Binding-site contacts:
Ligand atom O6 contacts residue LEU91 of chain 27.D at 4.0 Å.
Ligand atom C8 contacts residue ILE155 of chain 27.D at 3.7 Å (hydrophobic).
Ligand atom C7 contacts residue ASN87 of chain 27.D at 3.8 Å.
Ligand atom C6 contacts residue LEU151 of chain 27.D at 3.7 Å (hydrophobic).
Ligand atom N2 contacts residue ILE155 of chain 27.D at 4.1 Å.
Ligand atom C6 contacts residue LEU91 of chain 27.D at 4.2 Å (hydrophobic).
Ligand atom O4 contacts residue LEU151 of chain 27.D at 3.3 Å.
Ligand atom C7 contacts residue ILE155 of chain 27.D at 4.3 Å (hydrophobic).
Ligand atom C4 contacts residue ASN87 of chain 27.D at 4.2 Å.
Ligand atom C1 contacts residue SER89 of chain 27.D at 3.3 Å.
Ligand atom O7 contacts residue ASN87 of chain 27.D at 4.1 Å.
Ligand atom C5 contacts residue SER89 of chain 27.D at 3.3 Å.
Ligand atom O5 contacts residue SER89 of chain 27.D at 2.8 Å (h-bond).
Ligand atom C2 contacts residue ASN87 of chain 27.D at 2.4 Å.
Ligand atom N2 contacts residue ASN87 of chain 27.D at 2.9 Å (h-bond).
Ligand atom C3 contacts residue LEU151 of chain 27.D at 4.2 Å (hydrophobic).
Ligand atom O6 contacts residue SER89 of chain 27.D at 2.8 Å (h-bond).
Ligand atom C6 contacts residue SER89 of chain 27.D at 3.6 Å.
Ligand atom O6 contacts residue LEU151 of chain 27.D at 3.4 Å.
Ligand atom C3 contacts residue ASN87 of chain 27.D at 3.8 Å.
Ligand atom O5 contacts residue ASN87 of chain 27.D at 2.3 Å (h-bond).
Ligand atom C5 contacts residue ASN87 of chain 27.D at 3.7 Å.
Ligand atom C1 contacts residue ASN87 of chain 27.D at 1.4 Å.
Ligand atom C5 contacts residue LEU151 of chain 27.D at 3.8 Å (hydrophobic).
Ligand atom C4 contacts residue LEU151 of chain 27.D at 4.0 Å (hydrophobic).

Sequence of chain 27.D:
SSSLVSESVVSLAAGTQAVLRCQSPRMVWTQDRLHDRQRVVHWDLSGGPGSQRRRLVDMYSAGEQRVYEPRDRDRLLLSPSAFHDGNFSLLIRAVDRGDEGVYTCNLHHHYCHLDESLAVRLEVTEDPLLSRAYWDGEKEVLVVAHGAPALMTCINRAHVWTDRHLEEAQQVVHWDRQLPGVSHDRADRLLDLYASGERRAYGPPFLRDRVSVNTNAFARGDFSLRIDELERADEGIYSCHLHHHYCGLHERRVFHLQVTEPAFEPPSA

A protein and the small-molecule ligand that binds it are described below.
Small molecule (SMILES): CC(=O)N[C@@H]1[C@@H](O)[C@H](O)[C@@H](CO)O[C@H]1O